Binding-site contacts:
Ligand atom C5 contacts residue ASN171 of chain 1.B at 3.6 Å.
Ligand atom C7 contacts residue ASN171 of chain 1.B at 4.1 Å.
Ligand atom O6 contacts residue LYS148 of chain 1.B at 3.2 Å.
Ligand atom O3 contacts residue ASN171 of chain 1.B at 4.5 Å.
Ligand atom C4 contacts residue ASN171 of chain 1.B at 4.1 Å.
Ligand atom O5 contacts residue ASN171 of chain 1.B at 2.3 Å (h-bond).
Ligand atom N2 contacts residue ASN171 of chain 1.B at 2.8 Å (h-bond).
Ligand atom C6 contacts residue LYS148 of chain 1.B at 4.2 Å.
Ligand atom C1 contacts residue ASN171 of chain 1.B at 1.4 Å.
Ligand atom C2 contacts residue ASN171 of chain 1.B at 2.3 Å.
Ligand atom O5 contacts residue GLY145 of chain 1.B at 3.9 Å.
Ligand atom C3 contacts residue ASN171 of chain 1.B at 3.6 Å.
Ligand atom C6 contacts residue HIS146 of chain 1.B at 4.2 Å.
Ligand atom C1 contacts residue GLY145 of chain 1.B at 4.2 Å.
Ligand atom O5 contacts residue HIS146 of chain 1.B at 3.9 Å.

This protein binds this small molecule.
Small molecule (SMILES): CC(=O)N[C@@H]1[C@@H](O)[C@H](O)[C@@H](CO)O[C@H]1O

Sequence of chain 1.B:
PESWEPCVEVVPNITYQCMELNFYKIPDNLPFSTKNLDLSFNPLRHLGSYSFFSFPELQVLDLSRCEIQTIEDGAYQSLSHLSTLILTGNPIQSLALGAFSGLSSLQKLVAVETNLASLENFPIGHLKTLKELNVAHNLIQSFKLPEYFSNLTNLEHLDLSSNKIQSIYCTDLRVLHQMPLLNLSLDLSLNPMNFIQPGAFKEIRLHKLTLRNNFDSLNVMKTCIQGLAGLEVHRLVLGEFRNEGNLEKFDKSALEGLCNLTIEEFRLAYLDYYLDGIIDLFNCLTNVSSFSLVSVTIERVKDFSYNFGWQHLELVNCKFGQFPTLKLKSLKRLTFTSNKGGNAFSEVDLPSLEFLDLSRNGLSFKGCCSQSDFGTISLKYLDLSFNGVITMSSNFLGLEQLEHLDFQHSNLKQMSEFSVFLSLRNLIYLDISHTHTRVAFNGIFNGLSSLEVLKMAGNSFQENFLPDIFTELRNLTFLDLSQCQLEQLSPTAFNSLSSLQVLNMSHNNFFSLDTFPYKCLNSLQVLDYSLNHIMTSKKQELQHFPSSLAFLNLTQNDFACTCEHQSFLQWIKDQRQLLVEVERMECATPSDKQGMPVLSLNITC